Sequence of chain 62.B:
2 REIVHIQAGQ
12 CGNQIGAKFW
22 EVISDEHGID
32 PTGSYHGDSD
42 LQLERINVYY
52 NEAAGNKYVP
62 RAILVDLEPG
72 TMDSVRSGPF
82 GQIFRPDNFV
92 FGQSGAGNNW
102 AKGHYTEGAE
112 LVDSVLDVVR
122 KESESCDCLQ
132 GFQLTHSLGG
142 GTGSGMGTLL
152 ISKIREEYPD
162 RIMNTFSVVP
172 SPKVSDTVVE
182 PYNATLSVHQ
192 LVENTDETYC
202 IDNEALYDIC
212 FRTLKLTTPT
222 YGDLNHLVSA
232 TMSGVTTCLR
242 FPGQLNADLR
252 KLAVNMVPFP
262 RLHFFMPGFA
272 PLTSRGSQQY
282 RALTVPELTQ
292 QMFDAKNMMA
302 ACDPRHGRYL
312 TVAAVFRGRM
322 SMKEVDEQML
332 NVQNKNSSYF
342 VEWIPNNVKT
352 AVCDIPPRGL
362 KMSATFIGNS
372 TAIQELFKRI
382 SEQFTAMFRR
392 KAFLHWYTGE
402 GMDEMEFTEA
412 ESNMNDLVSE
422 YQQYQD

Sequence of chain 63.A:
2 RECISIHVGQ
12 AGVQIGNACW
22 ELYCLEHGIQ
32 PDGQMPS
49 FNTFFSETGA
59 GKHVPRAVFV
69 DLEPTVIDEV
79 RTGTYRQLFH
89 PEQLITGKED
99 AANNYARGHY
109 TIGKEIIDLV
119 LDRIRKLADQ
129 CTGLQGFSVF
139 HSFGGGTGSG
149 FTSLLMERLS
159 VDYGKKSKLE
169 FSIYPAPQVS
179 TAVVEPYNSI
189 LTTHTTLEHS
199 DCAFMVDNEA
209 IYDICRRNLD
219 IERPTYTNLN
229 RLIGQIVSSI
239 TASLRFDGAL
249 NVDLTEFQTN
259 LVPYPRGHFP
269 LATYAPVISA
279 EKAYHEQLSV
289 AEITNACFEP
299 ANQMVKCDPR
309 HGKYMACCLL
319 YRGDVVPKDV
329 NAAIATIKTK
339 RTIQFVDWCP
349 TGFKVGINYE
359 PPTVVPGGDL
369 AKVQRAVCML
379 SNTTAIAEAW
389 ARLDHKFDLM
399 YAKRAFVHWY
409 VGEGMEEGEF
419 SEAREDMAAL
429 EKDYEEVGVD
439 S

Binding-site contacts:
Ligand atom C6 contacts residue TYR222 of chain 62.B at 3.7 Å (hydrophobic).
Ligand atom O2B contacts residue GLY144 of chain 62.B at 2.7 Å (h-bond).
Ligand atom O3B contacts residue GLY142 of chain 62.B at 3.5 Å (h-bond).
Ligand atom C2 contacts residue ASN226 of chain 62.B at 3.6 Å.
Ligand atom O2B contacts residue THR143 of chain 62.B at 2.7 Å (h-bond).
Ligand atom C6 contacts residue GLN15 of chain 62.B at 3.6 Å.
Ligand atom O6 contacts residue ASN226 of chain 62.B at 3.1 Å (h-bond).
Ligand atom O2G contacts residue ASN99 of chain 62.B at 2.9 Å (h-bond).
Ligand atom O4' contacts residue SER138 of chain 62.B at 3.3 Å (h-bond).
Ligand atom N2 contacts residue ASN204 of chain 62.B at 2.6 Å (h-bond).
Ligand atom PB contacts residue MG1 of chain 62.F at 3.7 Å.
Ligand atom O1B contacts residue MG1 of chain 62.F at 2.4 Å.
Ligand atom O2G contacts residue GLU254 of chain 63.A at 3.6 Å.
Ligand atom O2A contacts residue CYS12 of chain 62.B at 3.3 Å (h-bond).
Ligand atom N2 contacts residue ASN226 of chain 62.B at 2.9 Å (h-bond).
Ligand atom O1A contacts residue LEU248 of chain 63.A at 3.0 Å.
Ligand atom O3G contacts residue MG1 of chain 62.F at 2.5 Å.
Ligand atom C8 contacts residue LEU248 of chain 63.A at 3.7 Å (hydrophobic).
Ligand atom O1G contacts residue THR143 of chain 62.B at 3.4 Å.
Ligand atom O1B contacts residue GLN11 of chain 62.B at 3.2 Å (h-bond).
Ligand atom C6 contacts residue ASN226 of chain 62.B at 3.3 Å.
Ligand atom O6 contacts residue GLN15 of chain 62.B at 2.5 Å (h-bond).
Ligand atom C4' contacts residue SER138 of chain 62.B at 3.2 Å.
Ligand atom O2B contacts residue GLY10 of chain 62.B at 3.2 Å.
Ligand atom O1A contacts residue GLN11 of chain 62.B at 3.1 Å.
Ligand atom N7 contacts residue LEU248 of chain 63.A at 3.6 Å.
Ligand atom C2 contacts residue TYR222 of chain 62.B at 3.6 Å (hydrophobic).
Ligand atom O1B contacts residue GLY10 of chain 62.B at 3.7 Å.
Ligand atom O1G contacts residue ALA97 of chain 62.B at 3.0 Å (h-bond).
Ligand atom N1 contacts residue TYR222 of chain 62.B at 3.2 Å.
Ligand atom O3B contacts residue THR143 of chain 62.B at 3.1 Å (h-bond).
Ligand atom O6 contacts residue TYR222 of chain 62.B at 3.8 Å.
Ligand atom C2 contacts residue ASN204 of chain 62.B at 3.4 Å.
Ligand atom N3 contacts residue ASN204 of chain 62.B at 3.0 Å (h-bond).
Ligand atom PG contacts residue MG1 of chain 62.F at 3.5 Å.
Ligand atom O3' contacts residue GLU181 of chain 62.B at 3.3 Å (salt-bridge).
Ligand atom PB contacts residue THR143 of chain 62.B at 3.3 Å.
Ligand atom O2A contacts residue GLN11 of chain 62.B at 3.5 Å (h-bond).
Ligand atom O2G contacts residue GLY142 of chain 62.B at 3.0 Å (h-bond).
Ligand atom N1 contacts residue ASN226 of chain 62.B at 2.7 Å (h-bond).

The protein below binds the small molecule below.
Small molecule (SMILES): Nc1nc2c(ncn2[C@@H]2O[C@H](CO[P](=O)(O)C[P](=O)(O)OP(=O)(O)O)[C@@H](O)[C@H]2O)c(=O)[nH]1